The small molecule below binds the protein below.
Small molecule (SMILES): O=c1ccn([C@@H]2O[C@H](CO[P](=O)(O)O[P](=O)(O)O[C@H]3O[C@H](CO)[C@@H](O)[C@H](O)[C@H]3O)[C@@H](O)[C@H]2O)c(=O)[nH]1

Binding-site contacts:
Ligand atom C3' contacts residue GLU397 of chain 1.A at 3.5 Å.
Ligand atom O2B contacts residue SER283 of chain 1.A at 3.4 Å (h-bond).
Ligand atom O2C contacts residue ARG254 of chain 1.A at 2.5 Å (salt-bridge).
Ligand atom O1B contacts residue GLY22 of chain 1.A at 3.1 Å.
Ligand atom C1' contacts residue TYR322 of chain 1.A at 3.3 Å (hydrophobic).
Ligand atom O1B contacts residue TYR322 of chain 1.A at 3.5 Å (h-bond).
Ligand atom O2' contacts residue HIS395 of chain 1.A at 3.0 Å (h-bond).
Ligand atom O3' contacts residue ALA396 of chain 1.A at 2.9 Å.
Ligand atom C2 contacts residue TRP355 of chain 1.A at 3.5 Å (hydrophobic).
Ligand atom O3' contacts residue GLU397 of chain 1.A at 2.3 Å (salt-bridge).
Ligand atom O1A contacts residue TRP376 of chain 1.A at 3.3 Å (h-bond).
Ligand atom C2C contacts residue GLU381 of chain 1.A at 3.3 Å.
Ligand atom O3C contacts residue ASN377 of chain 1.A at 3.4 Å.
Ligand atom O5' contacts residue GLY22 of chain 1.A at 3.1 Å.
Ligand atom N3 contacts residue TRP355 of chain 1.A at 3.4 Å (h-bond).
Ligand atom O2B contacts residue HIS373 of chain 1.A at 2.9 Å (h-bond).
Ligand atom C5 contacts residue GLY282 of chain 1.A at 3.5 Å.
Ligand atom O4' contacts residue GLU397 of chain 1.A at 2.5 Å (salt-bridge).
Ligand atom O2 contacts residue ARG254 of chain 1.A at 3.1 Å (salt-bridge).
Ligand atom O4' contacts residue TRP376 of chain 1.A at 3.3 Å (h-bond).
Ligand atom O4 contacts residue ALA356 of chain 1.A at 3.6 Å.
Ligand atom O6' contacts residue GLY22 of chain 1.A at 3.0 Å (h-bond).
Ligand atom C2 contacts residue ALA356 of chain 1.A at 3.6 Å (hydrophobic).
Ligand atom O1B contacts residue SER283 of chain 1.A at 2.9 Å (h-bond).
Ligand atom O3A contacts residue HIS373 of chain 1.A at 3.5 Å (h-bond).
Ligand atom N3 contacts residue ALA356 of chain 1.A at 3.0 Å (h-bond).
Ligand atom O2A contacts residue SER378 of chain 1.A at 2.5 Å (h-bond).
Ligand atom O2A contacts residue HIS373 of chain 1.A at 3.1 Å.
Ligand atom O1A contacts residue GLY375 of chain 1.A at 3.1 Å.
Ligand atom C6' contacts residue GLY22 of chain 1.A at 3.3 Å.
Ligand atom O2 contacts residue TRP355 of chain 1.A at 3.3 Å.
Ligand atom O1A contacts residue SER378 of chain 1.A at 3.0 Å (h-bond).
Ligand atom O3C contacts residue ILE25 of chain 1.A at 3.6 Å.
Ligand atom O5C contacts residue ASN377 of chain 1.A at 3.6 Å.
Ligand atom O2C contacts residue GLU381 of chain 1.A at 2.6 Å (salt-bridge).
Ligand atom C3C contacts residue GLU381 of chain 1.A at 3.5 Å.
Ligand atom O3C contacts residue GLU381 of chain 1.A at 2.7 Å (salt-bridge).
Ligand atom C5 contacts residue GLN358 of chain 1.A at 3.6 Å.
Ligand atom O1A contacts residue ASN377 of chain 1.A at 2.7 Å (h-bond).
Ligand atom O2 contacts residue ALA356 of chain 1.A at 3.3 Å (h-bond).

Sequence of chain 1.A:
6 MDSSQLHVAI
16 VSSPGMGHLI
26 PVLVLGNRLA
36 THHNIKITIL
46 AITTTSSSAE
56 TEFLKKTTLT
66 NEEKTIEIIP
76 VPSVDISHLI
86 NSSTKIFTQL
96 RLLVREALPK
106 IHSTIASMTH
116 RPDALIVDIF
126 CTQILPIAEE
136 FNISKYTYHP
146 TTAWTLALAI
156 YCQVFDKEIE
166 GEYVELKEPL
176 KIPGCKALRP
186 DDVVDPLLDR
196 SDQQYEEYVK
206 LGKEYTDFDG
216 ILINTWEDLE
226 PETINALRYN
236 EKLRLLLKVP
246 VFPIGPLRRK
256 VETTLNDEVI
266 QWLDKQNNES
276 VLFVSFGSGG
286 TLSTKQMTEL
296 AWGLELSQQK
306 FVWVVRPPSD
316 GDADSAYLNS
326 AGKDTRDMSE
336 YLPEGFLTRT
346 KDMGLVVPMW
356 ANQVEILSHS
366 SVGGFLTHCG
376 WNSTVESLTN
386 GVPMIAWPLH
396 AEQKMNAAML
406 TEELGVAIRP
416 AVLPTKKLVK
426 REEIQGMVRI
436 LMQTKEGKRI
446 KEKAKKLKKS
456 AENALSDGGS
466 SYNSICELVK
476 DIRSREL